Sequence of chain 1.G:
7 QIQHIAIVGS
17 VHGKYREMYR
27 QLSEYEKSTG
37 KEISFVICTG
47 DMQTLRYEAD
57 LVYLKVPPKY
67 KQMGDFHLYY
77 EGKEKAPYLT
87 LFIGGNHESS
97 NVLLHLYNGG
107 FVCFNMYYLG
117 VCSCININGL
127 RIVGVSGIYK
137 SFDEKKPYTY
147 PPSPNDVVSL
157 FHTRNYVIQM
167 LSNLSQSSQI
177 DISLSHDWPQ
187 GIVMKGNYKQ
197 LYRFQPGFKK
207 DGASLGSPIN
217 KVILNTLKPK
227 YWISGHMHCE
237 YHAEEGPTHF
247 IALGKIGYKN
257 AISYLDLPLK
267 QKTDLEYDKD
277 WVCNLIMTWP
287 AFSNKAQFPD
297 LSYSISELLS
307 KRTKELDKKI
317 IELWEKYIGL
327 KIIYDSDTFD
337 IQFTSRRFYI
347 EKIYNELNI

Binding-site contacts:
Ligand atom O1P contacts residue HIS232 of chain 1.G at 3.3 Å (h-bond).
Ligand atom N6 contacts residue ASP207 of chain 1.G at 3.3 Å (salt-bridge).
Ligand atom P1 contacts residue MN1 of chain 1.U at 3.3 Å.
Ligand atom OP1 contacts residue LYS61 of chain 1.G at 3.2 Å (salt-bridge).
Ligand atom C2' contacts residue HIS93 of chain 1.G at 3.5 Å.
Ligand atom C5 contacts residue PHE138 of chain 1.G at 3.3 Å (hydrophobic).
Ligand atom C5 contacts residue HIS18 of chain 1.G at 3.4 Å.
Ligand atom O1P contacts residue ASN92 of chain 1.G at 2.6 Å (h-bond).
Ligand atom O1P contacts residue HIS93 of chain 1.G at 3.3 Å.
Ligand atom C2 contacts residue TYR66 of chain 1.G at 3.4 Å (hydrophobic).
Ligand atom O5' contacts residue LYS61 of chain 1.G at 3.2 Å (salt-bridge).
Ligand atom OP1 contacts residue HIS158 of chain 1.G at 2.6 Å (h-bond).
Ligand atom OP2 contacts residue PHE157 of chain 1.G at 3.1 Å.
Ligand atom O3' contacts residue HIS93 of chain 1.G at 3.3 Å (h-bond).
Ligand atom O2P contacts residue HIS234 of chain 1.G at 3.3 Å.
Ligand atom C6 contacts residue TYR66 of chain 1.G at 3.4 Å (hydrophobic).
Ligand atom O1P contacts residue ASP47 of chain 1.G at 3.4 Å (salt-bridge).
Ligand atom N1 contacts residue TYR66 of chain 1.G at 3.3 Å.
Ligand atom C6 contacts residue PHE138 of chain 1.G at 3.4 Å (hydrophobic).
Ligand atom O5P contacts residue HIS234 of chain 1.G at 3.1 Å (h-bond).
Ligand atom N6 contacts residue HIS18 of chain 1.G at 3.2 Å.
Ligand atom O2' contacts residue LYS136 of chain 1.G at 3.1 Å (salt-bridge).
Ligand atom C2 contacts residue HIS232 of chain 1.G at 3.3 Å.
Ligand atom O5P contacts residue LYS251 of chain 1.G at 3.4 Å (salt-bridge).
Ligand atom O3P contacts residue HIS234 of chain 1.G at 2.6 Å (h-bond).
Ligand atom O3P contacts residue MN1 of chain 1.U at 3.4 Å.
Ligand atom O1P contacts residue MN1 of chain 1.U at 2.2 Å.
Ligand atom P contacts residue LYS61 of chain 1.G at 3.5 Å.
Ligand atom N1 contacts residue HIS18 of chain 1.G at 3.1 Å (h-bond).
Ligand atom N7 contacts residue LYS251 of chain 1.G at 3.1 Å (salt-bridge).
Ligand atom O2 contacts residue LYS136 of chain 1.G at 2.6 Å (salt-bridge).
Ligand atom C6 contacts residue MET233 of chain 1.G at 3.3 Å (hydrophobic).
Ligand atom C6 contacts residue HIS18 of chain 1.G at 3.2 Å.
Ligand atom N7 contacts residue PHE204 of chain 1.G at 3.4 Å.
Ligand atom N1 contacts residue MET233 of chain 1.G at 3.3 Å.
Ligand atom C2 contacts residue HIS18 of chain 1.G at 3.4 Å.
Ligand atom OP2 contacts residue LYS61 of chain 1.G at 2.6 Å (salt-bridge).
Ligand atom N6 contacts residue PHE138 of chain 1.G at 3.3 Å.
Ligand atom O2' contacts residue HIS93 of chain 1.G at 2.5 Å (h-bond).
Ligand atom O3P contacts residue HIS18 of chain 1.G at 3.3 Å.

This small molecule binds to this protein.
Small molecule (SMILES): Nc1ccn([C@@H]2O[C@H](CO[P](=O)(O)O[C@H]3[C@@H](OP(=O)(O)O)[C@H](n4cnc5c(N)ncnc54)O[C@@H]3CO[P](=O)(O)O[C@H]3[C@@H](O)[C@H](n4cnc5c(N)ncnc54)O[C@@H]3CO)[C@@H](O[P](=O)(O)OC[C@H]3O[C@@H](n4cnc5c(N)ncnc54)[C@H](O)[C@@H]3OP(=O)(O)O)[C@H]2O)c(=O)n1